Binding-site contacts:
Ligand atom C5 contacts residue ASN74 of chain 1.A at 3.7 Å.
Ligand atom C8 contacts residue PHE46 of chain 1.A at 3.9 Å (hydrophobic).
Ligand atom C2 contacts residue ASN74 of chain 1.A at 2.4 Å.
Ligand atom N2 contacts residue ASN74 of chain 1.A at 3.0 Å (h-bond).
Ligand atom C3 contacts residue ASN74 of chain 1.A at 3.8 Å.
Ligand atom O7 contacts residue SER45 of chain 1.A at 3.6 Å.
Ligand atom O5 contacts residue ASN74 of chain 1.A at 2.4 Å (h-bond).
Ligand atom C8 contacts residue TRP72 of chain 1.A at 3.5 Å (hydrophobic).
Ligand atom C2 contacts residue SER45 of chain 1.A at 4.3 Å.
Ligand atom C1 contacts residue SER45 of chain 1.A at 4.0 Å.
Ligand atom O7 contacts residue ASN74 of chain 1.A at 3.4 Å (h-bond).
Ligand atom C7 contacts residue PHE46 of chain 1.A at 4.5 Å (hydrophobic).
Ligand atom O7 contacts residue PHE46 of chain 1.A at 3.9 Å.
Ligand atom C7 contacts residue ALA73 of chain 1.A at 4.4 Å (hydrophobic).
Ligand atom C4 contacts residue ASN74 of chain 1.A at 4.2 Å.
Ligand atom C1 contacts residue ASN74 of chain 1.A at 1.5 Å.
Ligand atom C8 contacts residue ALA73 of chain 1.A at 3.7 Å (hydrophobic).
Ligand atom C7 contacts residue ASN74 of chain 1.A at 3.4 Å.
Ligand atom O5 contacts residue SER45 of chain 1.A at 4.1 Å.

Sequence of chain 1.A:
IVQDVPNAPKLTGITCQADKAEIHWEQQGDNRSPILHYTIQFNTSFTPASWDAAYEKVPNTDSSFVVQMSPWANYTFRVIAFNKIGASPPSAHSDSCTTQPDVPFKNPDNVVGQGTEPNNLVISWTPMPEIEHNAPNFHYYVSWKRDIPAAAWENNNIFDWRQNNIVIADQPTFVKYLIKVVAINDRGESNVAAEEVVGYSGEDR

A small-molecule ligand and the protein it binds are described below.
Small molecule (SMILES): CC(=O)N[C@@H]1[C@@H](O)[C@H](O)[C@@H](CO)O[C@H]1O